Sequence of chain 1.A:
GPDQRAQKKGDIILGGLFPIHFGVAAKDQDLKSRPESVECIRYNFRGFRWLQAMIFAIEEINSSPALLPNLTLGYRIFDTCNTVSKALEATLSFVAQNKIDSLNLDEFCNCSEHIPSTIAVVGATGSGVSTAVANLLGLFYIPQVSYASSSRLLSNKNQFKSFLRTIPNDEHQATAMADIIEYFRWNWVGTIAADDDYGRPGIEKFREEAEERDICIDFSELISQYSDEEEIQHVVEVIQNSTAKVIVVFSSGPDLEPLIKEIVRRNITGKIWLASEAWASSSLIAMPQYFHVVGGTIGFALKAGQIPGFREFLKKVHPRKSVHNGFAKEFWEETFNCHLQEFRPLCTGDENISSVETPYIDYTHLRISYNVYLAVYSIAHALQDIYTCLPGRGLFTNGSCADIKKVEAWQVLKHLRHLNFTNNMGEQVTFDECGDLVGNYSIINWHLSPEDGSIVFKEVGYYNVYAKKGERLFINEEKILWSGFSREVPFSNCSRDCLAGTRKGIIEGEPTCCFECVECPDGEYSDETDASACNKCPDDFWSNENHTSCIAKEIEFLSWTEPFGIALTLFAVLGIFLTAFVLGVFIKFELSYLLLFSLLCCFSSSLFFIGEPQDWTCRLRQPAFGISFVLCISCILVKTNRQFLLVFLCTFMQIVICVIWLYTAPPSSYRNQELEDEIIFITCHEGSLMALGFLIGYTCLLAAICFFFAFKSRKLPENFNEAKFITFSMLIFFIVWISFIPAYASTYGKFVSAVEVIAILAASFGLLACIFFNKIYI

Binding-site contacts:
Ligand atom O7 contacts residue TYR525 of chain 1.A at 3.1 Å.
Ligand atom C4 contacts residue ASN499 of chain 1.A at 4.1 Å.
Ligand atom N2 contacts residue ASN499 of chain 1.A at 3.0 Å (h-bond).
Ligand atom C1 contacts residue ASN499 of chain 1.A at 1.4 Å.
Ligand atom C2 contacts residue ASN499 of chain 1.A at 2.4 Å.
Ligand atom N2 contacts residue TYR525 of chain 1.A at 4.3 Å.
Ligand atom O5 contacts residue ASN523 of chain 1.A at 3.1 Å (h-bond).
Ligand atom C6 contacts residue TYR521 of chain 1.A at 3.8 Å (hydrophobic).
Ligand atom C1 contacts residue TYR525 of chain 1.A at 3.8 Å (hydrophobic).
Ligand atom C7 contacts residue ASN499 of chain 1.A at 3.8 Å.
Ligand atom O6 contacts residue ASN523 of chain 1.A at 3.0 Å (h-bond).
Ligand atom O5 contacts residue TYR521 of chain 1.A at 4.4 Å.
Ligand atom C8 contacts residue TYR525 of chain 1.A at 3.8 Å (hydrophobic).
Ligand atom C7 contacts residue TYR525 of chain 1.A at 3.6 Å (hydrophobic).
Ligand atom C5 contacts residue ASN523 of chain 1.A at 3.4 Å.
Ligand atom C5 contacts residue ASN499 of chain 1.A at 3.5 Å.
Ligand atom C1 contacts residue ASN523 of chain 1.A at 3.4 Å.
Ligand atom O5 contacts residue ASN499 of chain 1.A at 2.2 Å (h-bond).
Ligand atom O7 contacts residue TYR521 of chain 1.A at 3.5 Å (h-bond).
Ligand atom O6 contacts residue TYR521 of chain 1.A at 4.1 Å.
Ligand atom C3 contacts residue ASN499 of chain 1.A at 3.7 Å.
Ligand atom C6 contacts residue ASN523 of chain 1.A at 3.6 Å.
Ligand atom O7 contacts residue ASN499 of chain 1.A at 4.2 Å.

A small-molecule ligand and the protein it binds are described below.
Small molecule (SMILES): CC(=O)N[C@H]1[C@H](O[C@H]2[C@H](O)[C@@H](NC(C)=O)CO[C@@H]2CO)O[C@H](CO)[C@@H](O)[C@@H]1O